Binding-site contacts:
Ligand atom C3' contacts residue ARG19 of chain 2.A at 3.4 Å.
Ligand atom OP1 contacts residue ARG19 of chain 2.A at 4.1 Å.
Ligand atom OP2 contacts residue ALA16 of chain 2.A at 4.1 Å.
Ligand atom C1' contacts residue ARG19 of chain 2.A at 4.3 Å.
Ligand atom N3 contacts residue A2 of chain 2.B at 3.7 Å.
Ligand atom C2 contacts residue A3 of chain 2.B at 3.5 Å.
Ligand atom O2 contacts residue A3 of chain 2.B at 3.2 Å.
Ligand atom O4 contacts residue A3 of chain 2.B at 2.8 Å (h-bond).
Ligand atom C3' contacts residue ARG15 of chain 2.A at 3.8 Å.
Ligand atom O3' contacts residue ARG15 of chain 2.A at 3.1 Å (salt-bridge).
Ligand atom N1 contacts residue ARG19 of chain 2.A at 3.9 Å.
Ligand atom O2 contacts residue A2 of chain 2.B at 3.7 Å.
Ligand atom N1 contacts residue A3 of chain 2.B at 4.3 Å.
Ligand atom O4' contacts residue ARG19 of chain 2.A at 3.9 Å.
Ligand atom OP1 contacts residue MET14 of chain 2.A at 3.8 Å.
Ligand atom C5' contacts residue ARG19 of chain 2.A at 3.2 Å.
Ligand atom C5' contacts residue ARG15 of chain 2.A at 2.5 Å.
Ligand atom C6 contacts residue ARG19 of chain 2.A at 2.7 Å.
Ligand atom O3' contacts residue ARG19 of chain 2.A at 3.6 Å (salt-bridge).
Ligand atom C2 contacts residue A1 of chain 2.B at 3.1 Å.
Ligand atom P contacts residue ARG19 of chain 2.A at 2.8 Å.
Ligand atom P contacts residue ARG15 of chain 2.A at 3.1 Å.
Ligand atom OP1 contacts residue ARG15 of chain 2.A at 2.5 Å.
Ligand atom C4 contacts residue ARG19 of chain 2.A at 3.9 Å.
Ligand atom C4' contacts residue ARG15 of chain 2.A at 3.3 Å.
Ligand atom O4 contacts residue A1 of chain 2.B at 3.0 Å (h-bond).
Ligand atom OP1 contacts residue LYS18 of chain 2.A at 3.7 Å.
Ligand atom N3 contacts residue A1 of chain 2.B at 2.7 Å (h-bond).
Ligand atom C4 contacts residue A1 of chain 2.B at 3.4 Å.
Ligand atom OP2 contacts residue ARG19 of chain 2.A at 2.1 Å (salt-bridge).
Ligand atom C4 contacts residue A3 of chain 2.B at 3.6 Å.
Ligand atom N3 contacts residue A3 of chain 2.B at 2.8 Å (h-bond).
Ligand atom C4' contacts residue ARG19 of chain 2.A at 3.7 Å.
Ligand atom C5 contacts residue ARG19 of chain 2.A at 2.9 Å.
Ligand atom OP2 contacts residue ARG15 of chain 2.A at 2.5 Å.
Ligand atom O2 contacts residue A1 of chain 2.B at 2.7 Å (h-bond).
Ligand atom C2' contacts residue ARG19 of chain 2.A at 3.6 Å.
Ligand atom O5' contacts residue ARG15 of chain 2.A at 3.6 Å.
Ligand atom O5' contacts residue ARG19 of chain 2.A at 2.1 Å (salt-bridge).
Ligand atom C2 contacts residue A2 of chain 2.B at 3.9 Å.

Sequence of chain 2.A:
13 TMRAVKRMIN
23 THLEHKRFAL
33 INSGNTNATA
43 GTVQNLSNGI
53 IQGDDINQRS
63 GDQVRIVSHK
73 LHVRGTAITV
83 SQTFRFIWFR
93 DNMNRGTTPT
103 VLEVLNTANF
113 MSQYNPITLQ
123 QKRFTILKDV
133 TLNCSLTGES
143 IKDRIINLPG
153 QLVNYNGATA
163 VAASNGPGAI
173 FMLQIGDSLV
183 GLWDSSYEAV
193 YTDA

A protein and the small-molecule ligand that binds it are described below.
Small molecule (SMILES): O=c1ccn([C@@H]2O[C@H](CO[P](=O)(O)O[C@H]3[C@@H](O)[C@H](n4ccc(=O)[nH]c4=O)O[C@@H]3CO[P](=O)(O)O[C@H]3[C@@H](O)[C@H](n4ccc(=O)[nH]c4=O)O[C@@H]3CO[P](=O)(O)O[C@H]3[C@@H](O)[C@H](n4ccc(=O)[nH]c4=O)O[C@@H]3COP(=O)=O)[C@@H](O)[C@H]2O)c(=O)[nH]1